Binding-site contacts:
Ligand atom CAD contacts residue TRP265 of chain 1.A at 3.5 Å (hydrophobic).
Ligand atom CAA contacts residue ALA272 of chain 1.A at 3.4 Å (hydrophobic).
Ligand atom CAI contacts residue PHE212 of chain 1.A at 4.0 Å (hydrophobic).
Ligand atom CAD contacts residue PHE212 of chain 1.A at 4.2 Å (hydrophobic).
Ligand atom CAA contacts residue VAL204 of chain 1.A at 3.0 Å (hydrophobic).
Ligand atom CAB contacts residue PHE273 of chain 1.A at 4.4 Å (hydrophobic).
Ligand atom CAC contacts residue PHE208 of chain 1.A at 4.2 Å (hydrophobic).
Ligand atom OAK contacts residue GLU122 of chain 1.A at 2.8 Å (salt-bridge).
Ligand atom CAH contacts residue TYR268 of chain 1.A at 4.2 Å (hydrophobic).
Ligand atom CAH contacts residue ALA269 of chain 1.A at 4.2 Å (hydrophobic).
Ligand atom CAA contacts residue PHE273 of chain 1.A at 3.6 Å (hydrophobic).
Ligand atom CAG contacts residue ALA269 of chain 1.A at 3.8 Å (hydrophobic).
Ligand atom OAK contacts residue LEU125 of chain 1.A at 4.4 Å.
Ligand atom CAJ contacts residue TRP265 of chain 1.A at 3.9 Å (hydrophobic).
Ligand atom CAA contacts residue PHE276 of chain 1.A at 4.2 Å (hydrophobic).
Ligand atom CAD contacts residue TYR268 of chain 1.A at 3.8 Å (hydrophobic).
Ligand atom CAB contacts residue ALA272 of chain 1.A at 3.4 Å (hydrophobic).
Ligand atom OAK contacts residue MET207 of chain 1.A at 4.0 Å.
Ligand atom CAC contacts residue ALA272 of chain 1.A at 4.0 Å (hydrophobic).
Ligand atom CAE contacts residue TYR191 of chain 1.A at 3.7 Å (hydrophobic).
Ligand atom CAJ contacts residue MET207 of chain 1.A at 4.2 Å (hydrophobic).
Ligand atom CAF contacts residue PHE208 of chain 1.A at 4.5 Å (hydrophobic).
Ligand atom CAJ contacts residue HIS211 of chain 1.A at 4.0 Å.
Ligand atom CAI contacts residue HIS211 of chain 1.A at 3.8 Å.
Ligand atom CAC contacts residue VAL204 of chain 1.A at 4.3 Å (hydrophobic).
Ligand atom OAK contacts residue TRP265 of chain 1.A at 4.5 Å.
Ligand atom CAI contacts residue MET207 of chain 1.A at 4.2 Å (hydrophobic).
Ligand atom OAK contacts residue HIS211 of chain 1.A at 3.1 Å (h-bond).
Ligand atom CAJ contacts residue GLU122 of chain 1.A at 3.9 Å.
Ligand atom CAD contacts residue ALA269 of chain 1.A at 3.3 Å (hydrophobic).
Ligand atom CAE contacts residue ALA272 of chain 1.A at 3.3 Å (hydrophobic).
Ligand atom CAE contacts residue VAL204 of chain 1.A at 4.0 Å (hydrophobic).
Ligand atom CAG contacts residue PHE212 of chain 1.A at 4.5 Å (hydrophobic).
Ligand atom CAB contacts residue VAL204 of chain 1.A at 3.5 Å (hydrophobic).
Ligand atom CAF contacts residue MET207 of chain 1.A at 4.1 Å (hydrophobic).
Ligand atom CAF contacts residue ALA272 of chain 1.A at 4.5 Å (hydrophobic).
Ligand atom CAG contacts residue PHE208 of chain 1.A at 4.4 Å (hydrophobic).

This protein binds this small molecule.
Small molecule (SMILES): CC(C)=CCC[C@@H](C)CCO

Sequence of chain 1.A:
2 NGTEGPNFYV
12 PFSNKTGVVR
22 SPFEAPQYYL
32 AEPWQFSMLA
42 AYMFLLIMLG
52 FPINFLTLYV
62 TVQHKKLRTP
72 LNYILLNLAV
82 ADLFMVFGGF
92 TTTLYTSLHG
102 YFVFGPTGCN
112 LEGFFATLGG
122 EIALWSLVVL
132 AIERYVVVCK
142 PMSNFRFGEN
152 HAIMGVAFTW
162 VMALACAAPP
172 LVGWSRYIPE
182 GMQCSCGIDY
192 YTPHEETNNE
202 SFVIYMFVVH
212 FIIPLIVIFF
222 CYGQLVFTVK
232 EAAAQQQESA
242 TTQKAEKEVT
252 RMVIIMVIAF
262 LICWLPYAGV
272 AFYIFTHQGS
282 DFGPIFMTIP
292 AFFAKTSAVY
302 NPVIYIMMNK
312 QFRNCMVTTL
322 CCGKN